Binding-site contacts:
Ligand atom C2 contacts residue LYS186 of chain 1.F at 3.8 Å.
Ligand atom O3 contacts residue MG1 of chain 1.GA at 4.3 Å.
Ligand atom O2 contacts residue GLU188 of chain 1.F at 3.6 Å (salt-bridge).
Ligand atom O4 contacts residue THR244 of chain 1.F at 3.5 Å (h-bond).
Ligand atom O2 contacts residue ASP212 of chain 1.F at 4.3 Å.
Ligand atom O3 contacts residue THR244 of chain 1.F at 2.5 Å (h-bond).
Ligand atom O1 contacts residue ALA209 of chain 1.F at 3.9 Å.
Ligand atom O4 contacts residue MG1 of chain 1.GA at 4.3 Å.
Ligand atom C1 contacts residue ASP212 of chain 1.F at 3.9 Å.
Ligand atom O2 contacts residue LYS186 of chain 1.F at 2.9 Å (salt-bridge).
Ligand atom O3 contacts residue ARG210 of chain 1.F at 3.6 Å (salt-bridge).
Ligand atom C1 contacts residue ARG210 of chain 1.F at 4.5 Å.
Ligand atom O2 contacts residue ALA209 of chain 1.F at 4.4 Å.
Ligand atom O1 contacts residue GLU188 of chain 1.F at 3.0 Å (salt-bridge).
Ligand atom O4 contacts residue MET276 of chain 1.F at 4.1 Å.
Ligand atom O3 contacts residue GLY211 of chain 1.F at 2.9 Å (h-bond).
Ligand atom C2 contacts residue GLU188 of chain 1.F at 4.0 Å.
Ligand atom O3 contacts residue ALA209 of chain 1.F at 3.4 Å.
Ligand atom O2 contacts residue ARG87 of chain 1.F at 4.5 Å.
Ligand atom O1 contacts residue ASP212 of chain 1.F at 3.0 Å (salt-bridge).
Ligand atom C1 contacts residue ALA209 of chain 1.F at 3.6 Å (hydrophobic).
Ligand atom C1 contacts residue GLU188 of chain 1.F at 3.8 Å.
Ligand atom O1 contacts residue MG1 of chain 1.GA at 2.4 Å.
Ligand atom O1 contacts residue GLY211 of chain 1.F at 3.7 Å.
Ligand atom C1 contacts residue GLY211 of chain 1.F at 3.7 Å.
Ligand atom O4 contacts residue MET207 of chain 1.F at 4.2 Å.
Ligand atom C2 contacts residue MG1 of chain 1.GA at 3.1 Å.
Ligand atom O2 contacts residue MG1 of chain 1.GA at 2.3 Å.
Ligand atom C2 contacts residue ALA209 of chain 1.F at 3.9 Å (hydrophobic).
Ligand atom C2 contacts residue THR244 of chain 1.F at 4.0 Å.
Ligand atom C1 contacts residue THR244 of chain 1.F at 3.5 Å.
Ligand atom O4 contacts residue ARG87 of chain 1.F at 4.1 Å.
Ligand atom O3 contacts residue ASP212 of chain 1.F at 3.9 Å.
Ligand atom C1 contacts residue MG1 of chain 1.GA at 3.1 Å.
Ligand atom O4 contacts residue LYS186 of chain 1.F at 4.0 Å.
Ligand atom O4 contacts residue ALA209 of chain 1.F at 4.3 Å.

Sequence of chain 1.F:
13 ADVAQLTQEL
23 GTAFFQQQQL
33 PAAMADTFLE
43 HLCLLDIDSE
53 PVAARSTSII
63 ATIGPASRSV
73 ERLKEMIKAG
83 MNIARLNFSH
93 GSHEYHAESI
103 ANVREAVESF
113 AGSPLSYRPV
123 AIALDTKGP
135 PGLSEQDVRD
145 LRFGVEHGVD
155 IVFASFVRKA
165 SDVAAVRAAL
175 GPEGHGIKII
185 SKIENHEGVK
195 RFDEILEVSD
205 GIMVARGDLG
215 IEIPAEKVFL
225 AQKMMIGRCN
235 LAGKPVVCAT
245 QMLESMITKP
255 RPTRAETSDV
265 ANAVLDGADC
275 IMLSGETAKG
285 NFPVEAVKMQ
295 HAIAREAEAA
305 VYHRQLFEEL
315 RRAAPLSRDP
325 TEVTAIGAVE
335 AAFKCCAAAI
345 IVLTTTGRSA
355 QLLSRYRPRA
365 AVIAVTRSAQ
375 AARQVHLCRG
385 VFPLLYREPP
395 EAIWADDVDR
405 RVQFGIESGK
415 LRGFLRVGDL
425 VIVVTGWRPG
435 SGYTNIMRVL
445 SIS

A protein and the small-molecule ligand that binds it are described below.
Small molecule (SMILES): O=C([O-])C(=O)[O-]